Sequence of chain 1.A:
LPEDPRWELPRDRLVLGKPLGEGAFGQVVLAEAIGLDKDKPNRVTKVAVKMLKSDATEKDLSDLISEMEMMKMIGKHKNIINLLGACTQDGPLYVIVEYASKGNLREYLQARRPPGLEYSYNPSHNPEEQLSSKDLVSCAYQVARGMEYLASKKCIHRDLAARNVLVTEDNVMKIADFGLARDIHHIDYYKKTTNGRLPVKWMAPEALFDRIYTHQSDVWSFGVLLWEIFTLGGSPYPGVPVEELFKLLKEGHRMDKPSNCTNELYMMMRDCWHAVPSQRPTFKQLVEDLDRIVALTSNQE

The small molecule below binds the protein below.
Small molecule (SMILES): COc1ccc(C(=O)Nc2cc(-c3ccccc3)[nH]n2)cc1OC

Binding-site contacts:
Ligand atom C16 contacts residue SER109 of chain 1.A at 3.1 Å.
Ligand atom C15 contacts residue SER109 of chain 1.A at 3.8 Å.
Ligand atom C11 contacts residue GLY111 of chain 1.A at 3.8 Å.
Ligand atom C23 contacts residue EDO1 of chain 1.C at 3.3 Å.
Ligand atom O17 contacts residue GLU115 of chain 1.A at 3.8 Å.
Ligand atom N1 contacts residue GLU106 of chain 1.A at 3.0 Å (salt-bridge).
Ligand atom C9 contacts residue GLY111 of chain 1.A at 3.8 Å.
Ligand atom C15 contacts residue GLY111 of chain 1.A at 3.7 Å.
Ligand atom C19 contacts residue VAL105 of chain 1.A at 3.8 Å (hydrophobic).
Ligand atom C19 contacts residue ILE89 of chain 1.A at 3.7 Å (hydrophobic).
Ligand atom C13 contacts residue LEU174 of chain 1.A at 3.9 Å (hydrophobic).
Ligand atom C22 contacts residue LYS58 of chain 1.A at 3.9 Å.
Ligand atom N5 contacts residue GLU106 of chain 1.A at 3.8 Å.
Ligand atom C24 contacts residue LYS58 of chain 1.A at 3.8 Å.
Ligand atom C7 contacts residue ALA108 of chain 1.A at 3.9 Å (hydrophobic).
Ligand atom C16 contacts residue GLY111 of chain 1.A at 3.6 Å.
Ligand atom N1 contacts residue TYR107 of chain 1.A at 3.8 Å.
Ligand atom N1 contacts residue ALA108 of chain 1.A at 3.6 Å (h-bond).
Ligand atom C4 contacts residue LEU174 of chain 1.A at 3.6 Å (hydrophobic).
Ligand atom C contacts residue PPI1 of chain 1.L at 3.6 Å.
Ligand atom C21 contacts residue GLU115 of chain 1.A at 3.7 Å.
Ligand atom C24 contacts residue EDO1 of chain 1.C at 3.6 Å.
Ligand atom C15 contacts residue ALA108 of chain 1.A at 3.2 Å (hydrophobic).
Ligand atom C20 contacts residue VAL36 of chain 1.A at 3.8 Å (hydrophobic).
Ligand atom N1 contacts residue LEU174 of chain 1.A at 3.7 Å.
Ligand atom C2 contacts residue LEU174 of chain 1.A at 3.8 Å (hydrophobic).
Ligand atom N6 contacts residue ALA108 of chain 1.A at 3.0 Å (h-bond).
Ligand atom C contacts residue SER109 of chain 1.A at 3.5 Å.
Ligand atom C10 contacts residue GLY111 of chain 1.A at 3.8 Å.
Ligand atom C9 contacts residue ALA108 of chain 1.A at 3.8 Å (hydrophobic).
Ligand atom C23 contacts residue VAL105 of chain 1.A at 3.7 Å (hydrophobic).
Ligand atom C23 contacts residue ILE89 of chain 1.A at 3.7 Å (hydrophobic).
Ligand atom C3 contacts residue ALA108 of chain 1.A at 3.7 Å (hydrophobic).
Ligand atom N5 contacts residue TYR107 of chain 1.A at 3.5 Å.
Ligand atom O2 contacts residue LEU28 of chain 1.A at 3.8 Å.
Ligand atom C19 contacts residue LEU174 of chain 1.A at 3.5 Å (hydrophobic).
Ligand atom C4 contacts residue ALA56 of chain 1.A at 3.8 Å (hydrophobic).
Ligand atom C7 contacts residue LEU28 of chain 1.A at 3.7 Å (hydrophobic).
Ligand atom N5 contacts residue ALA108 of chain 1.A at 2.8 Å (h-bond).
Ligand atom N1 contacts residue ALA56 of chain 1.A at 3.7 Å.